This small molecule binds to this protein.
Small molecule (SMILES): C[C@H](NC(=O)[C@@H](CO)NS(=O)(=O)CCc1ccccc1)C(=O)N[C@H](CO)CCCN=C(N)N

Sequence of chain 1.A:
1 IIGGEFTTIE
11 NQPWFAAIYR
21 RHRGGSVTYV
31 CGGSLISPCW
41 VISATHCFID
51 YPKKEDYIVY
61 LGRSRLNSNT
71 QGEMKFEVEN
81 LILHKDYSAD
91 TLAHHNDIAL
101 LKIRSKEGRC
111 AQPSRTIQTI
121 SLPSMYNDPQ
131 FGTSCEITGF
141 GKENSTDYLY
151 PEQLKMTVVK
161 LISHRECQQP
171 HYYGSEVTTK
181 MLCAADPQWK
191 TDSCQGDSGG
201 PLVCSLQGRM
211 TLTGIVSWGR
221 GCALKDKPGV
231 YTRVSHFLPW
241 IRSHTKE

Binding-site contacts:
Ligand atom C13 contacts residue HIS46 of chain 1.A at 3.5 Å.
Ligand atom O1 contacts residue GLY221 of chain 1.A at 2.9 Å (h-bond).
Ligand atom O5 contacts residue GLN195 of chain 1.A at 2.8 Å (h-bond).
Ligand atom N3 contacts residue SER217 of chain 1.A at 2.9 Å (h-bond).
Ligand atom C12 contacts residue SER217 of chain 1.A at 3.6 Å.
Ligand atom C20 contacts residue HIS46 of chain 1.A at 3.7 Å.
Ligand atom C16 contacts residue SER198 of chain 1.A at 3.1 Å.
Ligand atom N5 contacts residue ASP192 of chain 1.A at 3.0 Å (salt-bridge).
Ligand atom N6 contacts residue GLY219 of chain 1.A at 3.7 Å.
Ligand atom O1 contacts residue GLY219 of chain 1.A at 3.3 Å (h-bond).
Ligand atom O6 contacts residue HIS46 of chain 1.A at 2.8 Å (h-bond).
Ligand atom C6 contacts residue SER145 of chain 1.A at 3.5 Å.
Ligand atom C1 contacts residue GLN195 of chain 1.A at 3.4 Å.
Ligand atom N6 contacts residue GLY221 of chain 1.A at 3.0 Å (h-bond).
Ligand atom O6 contacts residue SO41 of chain 1.C at 2.8 Å (h-bond).
Ligand atom C14 contacts residue GLN195 of chain 1.A at 3.7 Å.
Ligand atom C20 contacts residue SO41 of chain 1.C at 3.3 Å.
Ligand atom C10 contacts residue LEU92 of chain 1.A at 3.6 Å (hydrophobic).
Ligand atom N1 contacts residue GLY219 of chain 1.A at 2.8 Å (h-bond).
Ligand atom C19 contacts residue SER193 of chain 1.A at 3.3 Å.
Ligand atom C20 contacts residue SER198 of chain 1.A at 1.5 Å.
Ligand atom N6 contacts residue ASP192 of chain 1.A at 2.9 Å (salt-bridge).
Ligand atom C6 contacts residue GLY221 of chain 1.A at 3.7 Å.
Ligand atom C8 contacts residue GLY221 of chain 1.A at 3.7 Å.
Ligand atom N4 contacts residue SER193 of chain 1.A at 3.7 Å.
Ligand atom C19 contacts residue ASP192 of chain 1.A at 3.4 Å.
Ligand atom O1 contacts residue ARG220 of chain 1.A at 3.3 Å.
Ligand atom O4 contacts residue TRP218 of chain 1.A at 3.4 Å.
Ligand atom C13 contacts residue HIS94 of chain 1.A at 3.6 Å.
Ligand atom O3 contacts residue LEU92 of chain 1.A at 2.8 Å (h-bond).
Ligand atom N3 contacts residue SER198 of chain 1.A at 3.1 Å (h-bond).
Ligand atom S1 contacts residue GLY219 of chain 1.A at 3.6 Å (h-bond).
Ligand atom C14 contacts residue SER217 of chain 1.A at 3.8 Å.
Ligand atom O6 contacts residue SER198 of chain 1.A at 2.2 Å (h-bond).
Ligand atom N5 contacts residue SER193 of chain 1.A at 2.7 Å (h-bond).
Ligand atom O4 contacts residue GLY219 of chain 1.A at 3.2 Å (h-bond).
Ligand atom C4 contacts residue GLN195 of chain 1.A at 3.2 Å.
Ligand atom C15 contacts residue SER198 of chain 1.A at 2.6 Å.
Ligand atom N5 contacts residue GLY229 of chain 1.A at 3.5 Å.
Ligand atom C16 contacts residue CYS194 of chain 1.A at 3.6 Å (hydrophobic).